Sequence of chain 1.B:
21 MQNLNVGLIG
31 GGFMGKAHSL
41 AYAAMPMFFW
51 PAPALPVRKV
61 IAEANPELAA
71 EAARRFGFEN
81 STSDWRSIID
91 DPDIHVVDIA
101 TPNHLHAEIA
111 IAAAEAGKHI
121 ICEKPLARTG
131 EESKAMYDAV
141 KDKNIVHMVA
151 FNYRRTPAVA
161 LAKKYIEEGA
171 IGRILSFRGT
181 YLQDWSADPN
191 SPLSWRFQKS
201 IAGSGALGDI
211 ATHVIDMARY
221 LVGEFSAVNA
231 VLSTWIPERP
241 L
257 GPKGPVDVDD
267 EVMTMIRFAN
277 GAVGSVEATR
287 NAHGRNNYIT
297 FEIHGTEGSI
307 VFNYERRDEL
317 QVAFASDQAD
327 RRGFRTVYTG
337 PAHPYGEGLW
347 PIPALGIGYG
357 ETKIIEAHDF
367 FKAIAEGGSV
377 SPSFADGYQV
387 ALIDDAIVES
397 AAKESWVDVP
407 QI

Sequence of chain 1.C:
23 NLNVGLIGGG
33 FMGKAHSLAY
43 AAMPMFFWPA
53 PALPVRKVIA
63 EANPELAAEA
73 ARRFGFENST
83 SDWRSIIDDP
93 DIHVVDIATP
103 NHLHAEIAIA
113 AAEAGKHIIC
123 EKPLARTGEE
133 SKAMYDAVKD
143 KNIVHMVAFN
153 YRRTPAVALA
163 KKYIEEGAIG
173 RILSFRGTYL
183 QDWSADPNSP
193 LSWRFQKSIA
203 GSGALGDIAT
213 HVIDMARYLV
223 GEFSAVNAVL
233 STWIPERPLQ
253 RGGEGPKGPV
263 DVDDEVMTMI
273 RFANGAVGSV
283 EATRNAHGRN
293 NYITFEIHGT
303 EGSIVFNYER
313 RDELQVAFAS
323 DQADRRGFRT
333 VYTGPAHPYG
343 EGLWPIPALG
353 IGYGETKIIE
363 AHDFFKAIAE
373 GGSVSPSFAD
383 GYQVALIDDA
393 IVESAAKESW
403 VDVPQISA

The protein below binds the small molecule below.
Small molecule (SMILES): OC[C@@]1(O)OC[C@H](O)[C@@H](O)[C@@H]1O

Binding-site contacts:
Ligand atom O4 contacts residue LYS124 of chain 1.C at 3.0 Å (salt-bridge).
Ligand atom C3 contacts residue ASP209 of chain 1.C at 3.7 Å.
Ligand atom O5 contacts residue HIS213 of chain 1.C at 4.0 Å.
Ligand atom O5 contacts residue LEU351 of chain 1.B at 4.0 Å.
Ligand atom C4 contacts residue LYS124 of chain 1.C at 4.0 Å.
Ligand atom O3 contacts residue ASP209 of chain 1.C at 2.7 Å (salt-bridge).
Ligand atom C6 contacts residue ASN293 of chain 1.C at 3.9 Å.
Ligand atom C1 contacts residue MES1 of chain 1.J at 3.8 Å.
Ligand atom O3 contacts residue NAI1 of chain 1.L at 3.4 Å (h-bond).
Ligand atom O2 contacts residue MES1 of chain 1.J at 2.8 Å (h-bond).
Ligand atom C6 contacts residue GLN183 of chain 1.C at 3.9 Å.
Ligand atom C4 contacts residue NAI1 of chain 1.L at 4.0 Å.
Ligand atom O5 contacts residue TYR181 of chain 1.C at 3.8 Å.
Ligand atom O1 contacts residue ARG196 of chain 1.C at 2.9 Å (salt-bridge).
Ligand atom C1 contacts residue GLN183 of chain 1.C at 3.5 Å.
Ligand atom C6 contacts residue TYR153 of chain 1.C at 3.7 Å (hydrophobic).
Ligand atom C5 contacts residue TYR181 of chain 1.C at 3.5 Å (hydrophobic).
Ligand atom O4 contacts residue HIS213 of chain 1.C at 2.9 Å (h-bond).
Ligand atom O1 contacts residue MES1 of chain 1.J at 3.6 Å.
Ligand atom O3 contacts residue LYS124 of chain 1.C at 3.2 Å (salt-bridge).
Ligand atom C4 contacts residue HIS213 of chain 1.C at 3.9 Å.
Ligand atom O6 contacts residue TYR181 of chain 1.C at 4.0 Å.
Ligand atom O4 contacts residue NAI1 of chain 1.L at 3.5 Å (h-bond).
Ligand atom C1 contacts residue TRP185 of chain 1.C at 3.7 Å (hydrophobic).
Ligand atom C5 contacts residue HIS213 of chain 1.C at 3.9 Å.
Ligand atom C1 contacts residue ASP209 of chain 1.C at 3.4 Å.
Ligand atom C2 contacts residue MES1 of chain 1.J at 3.7 Å.
Ligand atom C6 contacts residue LEU351 of chain 1.B at 3.7 Å (hydrophobic).
Ligand atom O1 contacts residue ASP209 of chain 1.C at 2.8 Å (salt-bridge).
Ligand atom O5 contacts residue TYR153 of chain 1.C at 2.5 Å (h-bond).
Ligand atom O6 contacts residue GLN183 of chain 1.C at 3.1 Å (h-bond).
Ligand atom O5 contacts residue TYR355 of chain 1.C at 3.8 Å.
Ligand atom O2 contacts residue ARG196 of chain 1.C at 3.6 Å.
Ligand atom C6 contacts residue TYR181 of chain 1.C at 3.5 Å (hydrophobic).
Ligand atom O6 contacts residue ILE348 of chain 1.B at 3.9 Å.
Ligand atom C5 contacts residue TYR153 of chain 1.C at 3.5 Å (hydrophobic).
Ligand atom O1 contacts residue TRP185 of chain 1.C at 3.7 Å.
Ligand atom C3 contacts residue LYS124 of chain 1.C at 3.8 Å.
Ligand atom O3 contacts residue ARG196 of chain 1.C at 3.0 Å (salt-bridge).
Ligand atom C6 contacts residue ILE348 of chain 1.B at 4.0 Å (hydrophobic).